The protein below binds the small molecule below.
Small molecule (SMILES): N[C@@H](Cc1cc(I)c(Oc2ccc(O)c(I)c2)c(I)c1)C(=O)O

Binding-site contacts:
Ligand atom CA contacts residue SER134 of chain 1.A at 3.7 Å.
Ligand atom N contacts residue LEU133 of chain 1.A at 3.4 Å.
Ligand atom C13 contacts residue ALA82 of chain 1.A at 3.7 Å (hydrophobic).
Ligand atom C13 contacts residue MET116 of chain 1.A at 4.0 Å (hydrophobic).
Ligand atom I1 contacts residue ILE79 of chain 1.A at 3.9 Å.
Ligand atom N contacts residue SER134 of chain 1.A at 3.0 Å (h-bond).
Ligand atom N contacts residue THR132 of chain 1.A at 3.6 Å (h-bond).
Ligand atom N contacts residue ALA120 of chain 1.A at 3.8 Å.
Ligand atom C10 contacts residue MET113 of chain 1.A at 3.9 Å (hydrophobic).
Ligand atom C11 contacts residue MET116 of chain 1.A at 3.5 Å (hydrophobic).
Ligand atom CA contacts residue ARG119 of chain 1.A at 4.0 Å.
Ligand atom C13 contacts residue SER134 of chain 1.A at 3.9 Å.
Ligand atom I2 contacts residue PHE72 of chain 1.A at 4.0 Å.
Ligand atom O contacts residue ARG119 of chain 1.A at 3.7 Å.
Ligand atom C8 contacts residue LEU149 of chain 1.A at 3.5 Å (hydrophobic).
Ligand atom C contacts residue ARG119 of chain 1.A at 3.5 Å.
Ligand atom C4 contacts residue LEU149 of chain 1.A at 4.0 Å (hydrophobic).
Ligand atom C8 contacts residue HIS238 of chain 1.A at 3.6 Å.
Ligand atom C10 contacts residue ILE79 of chain 1.A at 3.7 Å (hydrophobic).
Ligand atom O1 contacts residue HIS238 of chain 1.A at 2.9 Å (h-bond).
Ligand atom I2 contacts residue GLY147 of chain 1.A at 3.4 Å.
Ligand atom OXT contacts residue ARG119 of chain 1.A at 3.6 Å.
Ligand atom C12 contacts residue ILE79 of chain 1.A at 3.8 Å (hydrophobic).
Ligand atom I1 contacts residue ILE78 of chain 1.A at 3.9 Å.
Ligand atom O1 contacts residue PHE258 of chain 1.A at 3.3 Å.
Ligand atom C10 contacts residue LEU149 of chain 1.A at 4.0 Å (hydrophobic).
Ligand atom C10 contacts residue HIS238 of chain 1.A at 3.6 Å.
Ligand atom C contacts residue SER134 of chain 1.A at 3.6 Å.
Ligand atom CA contacts residue MET116 of chain 1.A at 3.5 Å (hydrophobic).
Ligand atom C6 contacts residue LEU149 of chain 1.A at 3.6 Å (hydrophobic).
Ligand atom C contacts residue ARG85 of chain 1.A at 3.6 Å.
Ligand atom I1 contacts residue PHE75 of chain 1.A at 3.1 Å.
Ligand atom O1 contacts residue LEU149 of chain 1.A at 3.8 Å.
Ligand atom O contacts residue ARG85 of chain 1.A at 3.0 Å (salt-bridge).
Ligand atom C9 contacts residue LEU133 of chain 1.A at 3.8 Å (hydrophobic).
Ligand atom OXT contacts residue ARG85 of chain 1.A at 3.8 Å.
Ligand atom I3 contacts residue ILE156 of chain 1.A at 3.6 Å.
Ligand atom C12 contacts residue MET113 of chain 1.A at 4.0 Å (hydrophobic).
Ligand atom C7 contacts residue LEU133 of chain 1.A at 4.0 Å (hydrophobic).
Ligand atom OXT contacts residue SER134 of chain 1.A at 3.4 Å (h-bond).

Sequence of chain 1.A:
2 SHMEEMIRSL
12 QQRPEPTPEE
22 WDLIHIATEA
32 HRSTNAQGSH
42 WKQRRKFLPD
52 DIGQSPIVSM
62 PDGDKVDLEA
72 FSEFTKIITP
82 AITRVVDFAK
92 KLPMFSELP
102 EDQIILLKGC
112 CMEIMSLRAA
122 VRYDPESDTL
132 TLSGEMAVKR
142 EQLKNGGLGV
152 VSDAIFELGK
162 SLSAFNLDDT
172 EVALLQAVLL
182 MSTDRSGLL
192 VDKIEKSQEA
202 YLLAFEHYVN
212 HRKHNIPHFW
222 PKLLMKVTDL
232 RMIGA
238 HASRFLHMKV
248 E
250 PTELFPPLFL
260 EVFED